Binding-site contacts:
Ligand atom CBC contacts residue PHE345 of chain 1.A at 3.5 Å (hydrophobic).
Ligand atom FAF contacts residue MET75 of chain 1.A at 2.9 Å.
Ligand atom CAG contacts residue PHE982 of chain 1.A at 3.4 Å (hydrophobic).
Ligand atom CAT contacts residue GLN772 of chain 1.A at 3.2 Å.
Ligand atom OBH contacts residue PHE982 of chain 1.A at 3.5 Å.
Ligand atom NBW contacts residue GLN772 of chain 1.A at 3.7 Å.
Ligand atom CAR contacts residue PHE982 of chain 1.A at 3.2 Å (hydrophobic).
Ligand atom OBG contacts residue PHE345 of chain 1.A at 3.5 Å.
Ligand atom FAE contacts residue LEU341 of chain 1.A at 3.4 Å.
Ligand atom C7 contacts residue PHE982 of chain 1.A at 3.4 Å (hydrophobic).
Ligand atom CAP contacts residue TYR952 of chain 1.A at 3.4 Å (hydrophobic).
Ligand atom NBX contacts residue GLN772 of chain 1.A at 3.6 Å.
Ligand atom C32 contacts residue VAL985 of chain 1.A at 3.6 Å (hydrophobic).
Ligand atom CAN contacts residue GLN837 of chain 1.A at 3.4 Å.
Ligand atom CAK contacts residue GLN725 of chain 1.A at 3.8 Å.
Ligand atom OBH contacts residue VAL985 of chain 1.A at 3.3 Å.
Ligand atom OAC contacts residue PHE993 of chain 1.A at 3.5 Å.
Ligand atom NBE contacts residue PHE345 of chain 1.A at 3.1 Å.
Ligand atom CAQ contacts residue HIS989 of chain 1.A at 3.3 Å.
Ligand atom CAV contacts residue PHE982 of chain 1.A at 3.6 Å (hydrophobic).
Ligand atom CBO contacts residue PHE982 of chain 1.A at 3.5 Å (hydrophobic).
Ligand atom FAE contacts residue PHE982 of chain 1.A at 3.7 Å.
Ligand atom CBK contacts residue PHE345 of chain 1.A at 3.5 Å (hydrophobic).
Ligand atom CAN contacts residue PHE769 of chain 1.A at 3.2 Å (hydrophobic).
Ligand atom NBF contacts residue GLN772 of chain 1.A at 3.2 Å (h-bond).
Ligand atom CAP contacts residue PHE982 of chain 1.A at 3.6 Å (hydrophobic).
Ligand atom CBJ contacts residue PHE982 of chain 1.A at 3.3 Å (hydrophobic).
Ligand atom CAQ contacts residue PHE345 of chain 1.A at 3.6 Å (hydrophobic).
Ligand atom CAH contacts residue PHE345 of chain 1.A at 3.2 Å (hydrophobic).
Ligand atom CBI contacts residue PHE982 of chain 1.A at 3.3 Å (hydrophobic).
Ligand atom CAL contacts residue PHE769 of chain 1.A at 3.6 Å (hydrophobic).
Ligand atom CAJ contacts residue PHE345 of chain 1.A at 3.5 Å (hydrophobic).
Ligand atom FAF contacts residue TYR952 of chain 1.A at 2.5 Å.
Ligand atom CAP contacts residue ILE342 of chain 1.A at 3.3 Å (hydrophobic).
Ligand atom CAG contacts residue ILE342 of chain 1.A at 3.4 Å (hydrophobic).
Ligand atom CAL contacts residue GLN837 of chain 1.A at 3.7 Å.
Ligand atom CAT contacts residue MET301 of chain 1.A at 3.4 Å (hydrophobic).
Ligand atom NBF contacts residue MET301 of chain 1.A at 3.4 Å.
Ligand atom FAF contacts residue ILE342 of chain 1.A at 3.5 Å.
Ligand atom CAI contacts residue DLP1 of chain 1.K at 3.5 Å.

Sequence of chain 1.A:
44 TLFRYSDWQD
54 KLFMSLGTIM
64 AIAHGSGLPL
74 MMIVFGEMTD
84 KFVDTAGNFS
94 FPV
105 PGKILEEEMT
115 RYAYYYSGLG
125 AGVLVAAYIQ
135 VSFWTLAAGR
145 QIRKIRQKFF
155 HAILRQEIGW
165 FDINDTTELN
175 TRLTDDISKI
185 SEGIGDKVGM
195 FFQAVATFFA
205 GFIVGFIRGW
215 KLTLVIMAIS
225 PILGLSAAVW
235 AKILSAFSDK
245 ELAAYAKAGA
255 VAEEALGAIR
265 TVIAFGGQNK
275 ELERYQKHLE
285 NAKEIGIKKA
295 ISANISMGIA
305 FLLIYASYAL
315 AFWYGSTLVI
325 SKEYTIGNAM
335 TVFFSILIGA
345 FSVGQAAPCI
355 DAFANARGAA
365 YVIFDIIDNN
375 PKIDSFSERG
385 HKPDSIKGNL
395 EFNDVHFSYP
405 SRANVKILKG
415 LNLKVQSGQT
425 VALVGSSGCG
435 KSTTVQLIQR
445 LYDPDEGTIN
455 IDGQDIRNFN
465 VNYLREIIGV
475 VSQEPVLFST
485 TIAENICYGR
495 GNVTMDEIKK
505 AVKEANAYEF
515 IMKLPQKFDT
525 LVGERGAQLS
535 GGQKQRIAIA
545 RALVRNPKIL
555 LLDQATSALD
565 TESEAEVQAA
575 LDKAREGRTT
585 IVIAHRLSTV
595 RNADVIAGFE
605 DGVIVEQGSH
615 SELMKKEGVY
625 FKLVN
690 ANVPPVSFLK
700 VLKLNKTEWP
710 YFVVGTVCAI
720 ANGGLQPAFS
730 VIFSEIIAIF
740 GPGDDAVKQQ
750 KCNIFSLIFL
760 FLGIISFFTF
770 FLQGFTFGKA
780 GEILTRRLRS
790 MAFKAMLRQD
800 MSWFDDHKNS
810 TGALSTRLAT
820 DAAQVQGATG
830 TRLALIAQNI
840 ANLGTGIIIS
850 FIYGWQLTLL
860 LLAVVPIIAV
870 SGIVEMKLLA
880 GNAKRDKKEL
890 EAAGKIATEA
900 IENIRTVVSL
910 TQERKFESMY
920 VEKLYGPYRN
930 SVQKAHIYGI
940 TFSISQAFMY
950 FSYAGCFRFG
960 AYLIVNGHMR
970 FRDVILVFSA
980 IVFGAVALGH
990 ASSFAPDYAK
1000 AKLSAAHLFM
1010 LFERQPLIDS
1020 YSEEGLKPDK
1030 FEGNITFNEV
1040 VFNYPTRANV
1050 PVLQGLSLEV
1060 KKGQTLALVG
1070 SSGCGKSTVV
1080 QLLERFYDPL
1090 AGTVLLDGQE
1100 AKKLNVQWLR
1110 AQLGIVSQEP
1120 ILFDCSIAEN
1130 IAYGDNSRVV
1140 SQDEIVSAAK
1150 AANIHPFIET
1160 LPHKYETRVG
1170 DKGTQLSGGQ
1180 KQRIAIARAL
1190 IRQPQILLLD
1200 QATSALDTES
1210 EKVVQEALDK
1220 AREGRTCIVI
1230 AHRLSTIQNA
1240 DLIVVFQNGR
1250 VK

This small molecule binds to this protein.
Small molecule (SMILES): CC[C@@H]([C@H](C)O)n1ncn(-c2ccc(N3CCN(c4ccc(OC[C@@H]5CO[C@@](Cn6cncn6)(c6ccc(F)cc6F)C5)cc4)CC3)cc2)c1=O